Binding-site contacts:
Ligand atom C8 contacts residue ASN1207 of chain 1.A at 3.8 Å.
Ligand atom C1 contacts residue ASN1207 of chain 1.A at 3.3 Å.
Ligand atom C8 contacts residue HIS1208 of chain 1.A at 4.4 Å.
Ligand atom C2 contacts residue ASN1207 of chain 1.A at 4.4 Å.
Ligand atom C7 contacts residue ASN1207 of chain 1.A at 4.0 Å.
Ligand atom N2 contacts residue ASN1207 of chain 1.A at 3.5 Å.
Ligand atom O5 contacts residue ASN1207 of chain 1.A at 4.1 Å.

Sequence of chain 1.A:
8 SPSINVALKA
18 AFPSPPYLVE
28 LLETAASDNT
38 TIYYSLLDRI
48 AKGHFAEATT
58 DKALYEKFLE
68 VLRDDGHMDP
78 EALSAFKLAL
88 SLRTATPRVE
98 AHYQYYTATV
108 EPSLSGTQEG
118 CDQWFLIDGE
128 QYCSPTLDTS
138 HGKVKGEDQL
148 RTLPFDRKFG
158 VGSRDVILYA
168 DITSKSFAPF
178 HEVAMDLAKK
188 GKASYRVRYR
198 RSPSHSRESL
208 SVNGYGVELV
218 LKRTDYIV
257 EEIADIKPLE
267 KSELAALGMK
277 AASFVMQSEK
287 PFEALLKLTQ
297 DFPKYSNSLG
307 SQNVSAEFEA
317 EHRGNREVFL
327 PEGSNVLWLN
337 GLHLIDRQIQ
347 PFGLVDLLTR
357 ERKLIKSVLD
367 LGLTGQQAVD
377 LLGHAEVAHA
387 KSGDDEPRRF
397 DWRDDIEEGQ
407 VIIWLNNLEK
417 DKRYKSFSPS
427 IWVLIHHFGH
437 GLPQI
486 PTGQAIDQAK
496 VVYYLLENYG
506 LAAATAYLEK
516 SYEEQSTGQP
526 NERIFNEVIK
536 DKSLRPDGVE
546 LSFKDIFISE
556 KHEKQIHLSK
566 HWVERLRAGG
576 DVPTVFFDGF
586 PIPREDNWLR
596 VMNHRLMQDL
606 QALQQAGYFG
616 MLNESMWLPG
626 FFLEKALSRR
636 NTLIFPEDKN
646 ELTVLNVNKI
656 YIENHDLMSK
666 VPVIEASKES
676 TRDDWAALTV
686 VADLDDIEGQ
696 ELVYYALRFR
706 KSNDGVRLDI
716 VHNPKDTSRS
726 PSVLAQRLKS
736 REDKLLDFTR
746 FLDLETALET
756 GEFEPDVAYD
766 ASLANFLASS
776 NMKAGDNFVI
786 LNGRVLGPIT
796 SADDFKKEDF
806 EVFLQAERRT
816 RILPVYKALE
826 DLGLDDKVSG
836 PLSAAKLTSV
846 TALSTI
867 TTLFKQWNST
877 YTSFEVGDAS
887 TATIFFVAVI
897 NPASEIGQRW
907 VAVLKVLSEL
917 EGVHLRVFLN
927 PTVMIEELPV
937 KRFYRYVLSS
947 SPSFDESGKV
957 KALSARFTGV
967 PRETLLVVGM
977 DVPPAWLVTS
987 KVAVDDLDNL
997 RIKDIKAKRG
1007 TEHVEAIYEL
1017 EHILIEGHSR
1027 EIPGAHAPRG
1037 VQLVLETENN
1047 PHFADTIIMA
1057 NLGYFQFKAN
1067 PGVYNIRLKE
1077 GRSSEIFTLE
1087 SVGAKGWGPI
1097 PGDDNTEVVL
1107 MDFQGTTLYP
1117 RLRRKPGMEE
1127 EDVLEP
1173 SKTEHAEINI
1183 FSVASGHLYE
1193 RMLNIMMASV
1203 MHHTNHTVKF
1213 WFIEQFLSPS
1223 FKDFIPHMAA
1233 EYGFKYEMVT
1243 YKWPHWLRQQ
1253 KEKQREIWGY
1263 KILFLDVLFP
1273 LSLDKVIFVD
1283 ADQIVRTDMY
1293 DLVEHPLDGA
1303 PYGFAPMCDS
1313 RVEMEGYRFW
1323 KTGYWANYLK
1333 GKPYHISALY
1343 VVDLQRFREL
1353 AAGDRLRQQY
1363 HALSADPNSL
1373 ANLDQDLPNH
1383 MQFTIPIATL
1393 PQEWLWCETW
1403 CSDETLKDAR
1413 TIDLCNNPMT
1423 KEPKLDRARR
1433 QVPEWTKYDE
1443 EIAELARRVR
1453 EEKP

This small molecule binds to this protein.
Small molecule (SMILES): CC(=O)N[C@@H]1[C@@H](O)[C@H](O)[C@@H](CO)O[C@H]1O